Binding-site contacts:
Ligand atom C7 contacts residue THR292 of chain 2.A at 4.2 Å.
Ligand atom O6 contacts residue GLN295 of chain 2.A at 2.6 Å (h-bond).
Ligand atom C6 contacts residue ILE298 of chain 2.A at 3.5 Å (hydrophobic).
Ligand atom O6 contacts residue GLN295 of chain 2.A at 3.0 Å (h-bond).
Ligand atom O6 contacts residue ILE298 of chain 2.A at 4.1 Å.
Ligand atom C7 contacts residue ASN290 of chain 2.A at 3.4 Å.
Ligand atom O2 contacts residue GLN295 of chain 2.A at 3.7 Å.
Ligand atom C1 contacts residue ASN290 of chain 2.A at 1.6 Å.
Ligand atom O5 contacts residue THR292 of chain 2.A at 3.4 Å.
Ligand atom O7 contacts residue TYR293 of chain 2.A at 4.4 Å.
Ligand atom O7 contacts residue THR292 of chain 2.A at 3.5 Å (h-bond).
Ligand atom C1 contacts residue THR292 of chain 2.A at 3.6 Å.
Ligand atom O5 contacts residue ASN290 of chain 2.A at 2.4 Å (h-bond).
Ligand atom C6 contacts residue GLN295 of chain 2.A at 3.4 Å.
Ligand atom N2 contacts residue THR292 of chain 2.A at 4.3 Å.
Ligand atom C5 contacts residue ASN290 of chain 2.A at 3.7 Å.
Ligand atom C3 contacts residue GLN295 of chain 2.A at 3.4 Å.
Ligand atom C6 contacts residue THR292 of chain 2.A at 4.1 Å.
Ligand atom C8 contacts residue ASN290 of chain 2.A at 4.5 Å.
Ligand atom O6 contacts residue ILE298 of chain 2.A at 3.8 Å.
Ligand atom C2 contacts residue THR292 of chain 2.A at 3.6 Å.
Ligand atom O7 contacts residue ASN290 of chain 2.A at 3.6 Å.
Ligand atom C2 contacts residue GLN295 of chain 2.A at 4.2 Å.
Ligand atom O4 contacts residue ILE298 of chain 2.A at 4.5 Å.
Ligand atom C2 contacts residue ASN290 of chain 2.A at 2.5 Å.
Ligand atom C3 contacts residue ASN290 of chain 2.A at 3.9 Å.
Ligand atom C5 contacts residue THR292 of chain 2.A at 4.4 Å.
Ligand atom C4 contacts residue ASN290 of chain 2.A at 4.2 Å.
Ligand atom O3 contacts residue GLN295 of chain 2.A at 2.8 Å (h-bond).
Ligand atom C6 contacts residue GLN295 of chain 2.A at 3.9 Å.
Ligand atom N2 contacts residue ASN290 of chain 2.A at 2.9 Å (h-bond).

Sequence of chain 2.A:
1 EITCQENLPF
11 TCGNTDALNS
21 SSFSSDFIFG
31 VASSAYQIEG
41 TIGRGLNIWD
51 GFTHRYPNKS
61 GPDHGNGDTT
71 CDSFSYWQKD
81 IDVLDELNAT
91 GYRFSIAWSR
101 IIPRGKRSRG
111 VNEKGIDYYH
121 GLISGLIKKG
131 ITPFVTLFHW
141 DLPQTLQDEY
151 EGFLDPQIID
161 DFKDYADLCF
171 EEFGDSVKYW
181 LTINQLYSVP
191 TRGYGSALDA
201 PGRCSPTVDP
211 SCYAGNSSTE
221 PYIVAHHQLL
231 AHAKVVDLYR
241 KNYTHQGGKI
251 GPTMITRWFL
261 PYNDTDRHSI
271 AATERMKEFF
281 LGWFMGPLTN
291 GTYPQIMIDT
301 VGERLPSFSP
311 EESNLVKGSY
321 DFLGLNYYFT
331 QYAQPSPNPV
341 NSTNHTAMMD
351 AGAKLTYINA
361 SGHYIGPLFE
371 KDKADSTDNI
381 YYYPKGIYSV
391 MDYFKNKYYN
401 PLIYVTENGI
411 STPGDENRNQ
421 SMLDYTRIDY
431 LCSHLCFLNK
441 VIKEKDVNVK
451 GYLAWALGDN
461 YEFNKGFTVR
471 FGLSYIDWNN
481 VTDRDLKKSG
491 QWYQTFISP

This protein binds this small molecule.
Small molecule (SMILES): CC(=O)N[C@H]1[C@H](O[C@H]2[C@H](O[C@@H]3O[C@@H](C)[C@@H](O)[C@@H](O)[C@@H]3O)[C@@H](NC(C)=O)CO[C@@H]2CO)O[C@H](CO)[C@@H](O[C@@H]2O[C@H](CO[C@H]3O[C@H](CO)[C@@H](O)[C@H](O)[C@@H]3O)[C@@H](O)[C@H](O[C@H]3O[C@H](CO)[C@@H](O)[C@H](O)[C@@H]3O)[C@@H]2O[C@@H]2OC[C@@H](O)[C@H](O)[C@H]2O)[C@@H]1O